Binding-site contacts:
Ligand atom O4 contacts residue HIS323 of chain 1.A at 3.2 Å.
Ligand atom C5' contacts residue ASP81 of chain 1.A at 3.5 Å.
Ligand atom N3 contacts residue TYR191 of chain 1.A at 3.4 Å.
Ligand atom N3 contacts residue VAL129 of chain 1.A at 3.7 Å.
Ligand atom O4' contacts residue PHE66 of chain 1.A at 3.5 Å.
Ligand atom OP1 contacts residue ASP81 of chain 1.A at 3.5 Å (salt-bridge).
Ligand atom O2' contacts residue ASP81 of chain 1.A at 2.7 Å (salt-bridge).
Ligand atom O4' contacts residue ILE131 of chain 1.A at 3.8 Å.
Ligand atom O2' contacts residue ILE124 of chain 1.A at 3.9 Å.
Ligand atom O2 contacts residue ILE124 of chain 1.A at 3.4 Å.
Ligand atom C4 contacts residue ARG128 of chain 1.A at 3.6 Å.
Ligand atom C5 contacts residue ARG128 of chain 1.A at 3.7 Å.
Ligand atom O3' contacts residue GLY67 of chain 1.A at 3.7 Å.
Ligand atom OP2 contacts residue ARG128 of chain 1.A at 2.9 Å (salt-bridge).
Ligand atom O2' contacts residue THR155 of chain 1.A at 3.7 Å.
Ligand atom OP2 contacts residue ALA127 of chain 1.A at 3.5 Å.
Ligand atom C2 contacts residue ASN154 of chain 1.A at 3.8 Å.
Ligand atom O3' contacts residue ASP81 of chain 1.A at 3.1 Å (salt-bridge).
Ligand atom C4 contacts residue VAL129 of chain 1.A at 3.7 Å (hydrophobic).
Ligand atom C2 contacts residue TYR191 of chain 1.A at 3.7 Å (hydrophobic).
Ligand atom C4 contacts residue ILE124 of chain 1.A at 3.6 Å (hydrophobic).
Ligand atom C4' contacts residue ASP144 of chain 1.A at 3.7 Å.
Ligand atom C2 contacts residue ILE124 of chain 1.A at 3.7 Å (hydrophobic).
Ligand atom C5 contacts residue ILE124 of chain 1.A at 3.8 Å (hydrophobic).
Ligand atom N3 contacts residue ILE124 of chain 1.A at 3.6 Å.
Ligand atom O2' contacts residue GLY151 of chain 1.A at 3.3 Å (h-bond).
Ligand atom O3' contacts residue ASP144 of chain 1.A at 3.5 Å (salt-bridge).
Ligand atom C4 contacts residue TYR191 of chain 1.A at 3.6 Å (hydrophobic).
Ligand atom O4 contacts residue ARG128 of chain 1.A at 3.0 Å (salt-bridge).
Ligand atom O2' contacts residue ASN154 of chain 1.A at 2.6 Å (h-bond).
Ligand atom O2 contacts residue ASN154 of chain 1.A at 2.8 Å (h-bond).
Ligand atom OP1 contacts residue ASP79 of chain 1.A at 3.0 Å (salt-bridge).
Ligand atom OP1 contacts residue ARG128 of chain 1.A at 3.6 Å.
Ligand atom C2' contacts residue ASN154 of chain 1.A at 3.3 Å.
Ligand atom O5' contacts residue ARG96 of chain 1.A at 3.0 Å (salt-bridge).
Ligand atom C4' contacts residue PHE66 of chain 1.A at 3.7 Å (hydrophobic).
Ligand atom O2' contacts residue ASP144 of chain 1.A at 3.7 Å.
Ligand atom C2' contacts residue ASP81 of chain 1.A at 3.6 Å.
Ligand atom O2' contacts residue PHE66 of chain 1.A at 3.7 Å.
Ligand atom O2 contacts residue PHE66 of chain 1.A at 3.7 Å.

Sequence of chain 1.A:
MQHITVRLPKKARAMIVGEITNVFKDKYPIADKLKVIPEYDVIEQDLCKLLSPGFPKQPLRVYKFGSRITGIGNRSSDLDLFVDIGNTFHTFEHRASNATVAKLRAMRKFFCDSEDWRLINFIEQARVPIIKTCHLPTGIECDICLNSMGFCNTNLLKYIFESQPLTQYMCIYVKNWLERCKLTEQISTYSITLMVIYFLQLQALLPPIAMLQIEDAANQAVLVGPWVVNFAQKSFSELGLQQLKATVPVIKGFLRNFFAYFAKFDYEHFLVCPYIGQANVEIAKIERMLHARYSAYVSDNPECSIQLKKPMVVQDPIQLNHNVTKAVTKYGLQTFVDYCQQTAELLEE

A small-molecule ligand and the protein it binds are described below.
Small molecule (SMILES): O=c1ccn([C@@H]2O[C@H](CO[P](=O)(O)O[C@H]3[C@@H](O)[C@H](n4ccc(=O)[nH]c4=O)O[C@@H]3CO[P](=O)(O)O[C@H]3[C@@H](O)[C@H](n4ccc(=O)[nH]c4=O)O[C@@H]3CO[P](=O)(O)O[C@H]3[C@@H](O)[C@H](n4ccc(=O)[nH]c4=O)O[C@@H]3CO)[C@@H](O)[C@H]2O)c(=O)[nH]1